The small molecule below binds the protein below.
Small molecule (SMILES): Nc1ncnc2c1ncn2[C@@H]1O[C@H](COP(=O)(O)O)[C@@H](OP(=O)(O)O)[C@H]1O

Binding-site contacts:
Ligand atom N1 contacts residue MET78 of chain 1.A at 3.3 Å.
Ligand atom P2 contacts residue ARG73 of chain 1.A at 3.4 Å.
Ligand atom N3 contacts residue TYR248 of chain 1.A at 2.7 Å (h-bond).
Ligand atom O2P contacts residue GLY314 of chain 1.A at 2.9 Å (h-bond).
Ligand atom N6 contacts residue PHE287 of chain 1.A at 3.3 Å.
Ligand atom O5' contacts residue GLY75 of chain 1.A at 3.4 Å (h-bond).
Ligand atom O4P contacts residue THR76 of chain 1.A at 3.4 Å (h-bond).
Ligand atom O5' contacts residue ARG73 of chain 1.A at 3.2 Å.
Ligand atom C3' contacts residue ARG73 of chain 1.A at 3.5 Å.
Ligand atom P1 contacts residue SER193 of chain 1.A at 3.6 Å.
Ligand atom N3 contacts residue GLY314 of chain 1.A at 3.6 Å.
Ligand atom C6 contacts residue MET78 of chain 1.A at 3.5 Å (hydrophobic).
Ligand atom O1P contacts residue ARG312 of chain 1.A at 2.9 Å (salt-bridge).
Ligand atom O3P contacts residue ARG312 of chain 1.A at 3.2 Å (salt-bridge).
Ligand atom O5P contacts residue GLY75 of chain 1.A at 2.9 Å (h-bond).
Ligand atom C5 contacts residue MET78 of chain 1.A at 3.3 Å (hydrophobic).
Ligand atom O2P contacts residue LYS313 of chain 1.A at 3.0 Å (salt-bridge).
Ligand atom C4 contacts residue PHE284 of chain 1.A at 3.6 Å (hydrophobic).
Ligand atom N7 contacts residue PHE287 of chain 1.A at 3.3 Å.
Ligand atom C5' contacts residue ARG73 of chain 1.A at 3.4 Å.
Ligand atom O1P contacts residue SER193 of chain 1.A at 2.5 Å (h-bond).
Ligand atom O2' contacts residue PHE284 of chain 1.A at 3.5 Å.
Ligand atom O5P contacts residue SER74 of chain 1.A at 3.0 Å (h-bond).
Ligand atom N3 contacts residue MET78 of chain 1.A at 3.6 Å.
Ligand atom O5P contacts residue ARG73 of chain 1.A at 3.2 Å (salt-bridge).
Ligand atom P1 contacts residue ARG312 of chain 1.A at 3.5 Å.
Ligand atom O2' contacts residue ARG312 of chain 1.A at 3.1 Å (salt-bridge).
Ligand atom C2 contacts residue TYR248 of chain 1.A at 3.5 Å (hydrophobic).
Ligand atom O5P contacts residue THR76 of chain 1.A at 2.5 Å (h-bond).
Ligand atom O5' contacts residue SER74 of chain 1.A at 3.5 Å (h-bond).
Ligand atom C2 contacts residue MET78 of chain 1.A at 3.5 Å (hydrophobic).
Ligand atom O2' contacts residue GLY314 of chain 1.A at 3.6 Å (h-bond).
Ligand atom O2P contacts residue ARG312 of chain 1.A at 3.5 Å.
Ligand atom O3' contacts residue ARG185 of chain 1.A at 3.1 Å (salt-bridge).
Ligand atom O3P contacts residue ARG185 of chain 1.A at 2.6 Å (salt-bridge).
Ligand atom P2 contacts residue THR76 of chain 1.A at 3.6 Å.
Ligand atom N6 contacts residue LEU282 of chain 1.A at 3.2 Å (h-bond).
Ligand atom N7 contacts residue MET78 of chain 1.A at 3.6 Å.
Ligand atom O6P contacts residue ARG73 of chain 1.A at 2.8 Å (salt-bridge).
Ligand atom O4P contacts residue THR77 of chain 1.A at 2.6 Å (h-bond).

Sequence of chain 1.A:
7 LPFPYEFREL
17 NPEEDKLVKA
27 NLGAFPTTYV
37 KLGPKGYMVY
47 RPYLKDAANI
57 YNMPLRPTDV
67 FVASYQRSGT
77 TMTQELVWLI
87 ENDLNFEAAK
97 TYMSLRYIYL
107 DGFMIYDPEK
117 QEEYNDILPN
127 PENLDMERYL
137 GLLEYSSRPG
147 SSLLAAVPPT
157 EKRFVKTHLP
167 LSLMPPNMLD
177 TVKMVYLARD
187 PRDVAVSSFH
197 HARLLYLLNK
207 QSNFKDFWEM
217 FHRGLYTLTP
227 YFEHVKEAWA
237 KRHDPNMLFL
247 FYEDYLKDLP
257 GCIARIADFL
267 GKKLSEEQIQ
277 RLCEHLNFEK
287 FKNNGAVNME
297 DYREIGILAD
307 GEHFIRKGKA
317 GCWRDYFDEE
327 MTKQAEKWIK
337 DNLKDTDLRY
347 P